Binding-site contacts:
Ligand atom C6 contacts residue LEU922 of chain 1.C at 4.3 Å (hydrophobic).
Ligand atom C4 contacts residue ASN717 of chain 1.C at 4.2 Å.
Ligand atom C1 contacts residue ASN717 of chain 1.C at 1.4 Å.
Ligand atom C5 contacts residue ASN717 of chain 1.C at 3.7 Å.
Ligand atom C8 contacts residue LEU922 of chain 1.C at 4.3 Å (hydrophobic).
Ligand atom O4 contacts residue LEU922 of chain 1.C at 4.4 Å.
Ligand atom C5 contacts residue LEU922 of chain 1.C at 4.2 Å (hydrophobic).
Ligand atom C7 contacts residue ASN717 of chain 1.C at 3.5 Å.
Ligand atom C6 contacts residue GLN926 of chain 1.C at 4.4 Å.
Ligand atom O7 contacts residue LEU922 of chain 1.C at 4.3 Å.
Ligand atom C1 contacts residue GLN1071 of chain 1.C at 4.5 Å.
Ligand atom C3 contacts residue ASN717 of chain 1.C at 3.8 Å.
Ligand atom O7 contacts residue ASN717 of chain 1.C at 3.4 Å (h-bond).
Ligand atom C2 contacts residue ASN717 of chain 1.C at 2.5 Å.
Ligand atom O6 contacts residue ASN717 of chain 1.C at 4.5 Å.
Ligand atom O5 contacts residue ASN717 of chain 1.C at 2.4 Å (h-bond).
Ligand atom N2 contacts residue ASN717 of chain 1.C at 2.9 Å (h-bond).
Ligand atom N2 contacts residue LEU922 of chain 1.C at 4.5 Å.

Sequence of chain 1.C:
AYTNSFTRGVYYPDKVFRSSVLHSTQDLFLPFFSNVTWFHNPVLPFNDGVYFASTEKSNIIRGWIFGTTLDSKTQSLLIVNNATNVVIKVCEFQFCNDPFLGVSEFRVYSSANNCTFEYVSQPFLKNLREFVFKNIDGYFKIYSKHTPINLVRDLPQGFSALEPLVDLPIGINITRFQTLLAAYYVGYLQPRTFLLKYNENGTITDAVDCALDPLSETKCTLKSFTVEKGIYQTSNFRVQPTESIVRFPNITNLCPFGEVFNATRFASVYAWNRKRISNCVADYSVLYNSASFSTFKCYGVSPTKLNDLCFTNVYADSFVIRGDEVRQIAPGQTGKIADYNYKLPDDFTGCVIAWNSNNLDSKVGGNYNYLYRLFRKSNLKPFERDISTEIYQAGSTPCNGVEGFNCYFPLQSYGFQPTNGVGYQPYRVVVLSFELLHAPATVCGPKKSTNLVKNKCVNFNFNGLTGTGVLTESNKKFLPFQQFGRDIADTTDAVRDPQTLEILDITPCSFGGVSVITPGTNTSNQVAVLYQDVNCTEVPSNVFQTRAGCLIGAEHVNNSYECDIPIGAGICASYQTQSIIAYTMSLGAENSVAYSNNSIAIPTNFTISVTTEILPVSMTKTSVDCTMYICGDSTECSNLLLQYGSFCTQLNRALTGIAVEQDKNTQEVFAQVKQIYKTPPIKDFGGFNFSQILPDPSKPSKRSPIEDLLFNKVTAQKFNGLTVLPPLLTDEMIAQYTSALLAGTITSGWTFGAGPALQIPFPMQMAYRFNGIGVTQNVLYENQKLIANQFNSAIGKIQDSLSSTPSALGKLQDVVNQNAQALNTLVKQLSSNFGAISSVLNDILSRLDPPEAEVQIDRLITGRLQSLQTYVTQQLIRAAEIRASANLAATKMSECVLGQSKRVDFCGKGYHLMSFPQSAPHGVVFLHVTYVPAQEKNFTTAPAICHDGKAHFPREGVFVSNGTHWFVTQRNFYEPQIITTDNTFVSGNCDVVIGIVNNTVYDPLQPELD

The protein below binds the small molecule below.
Small molecule (SMILES): CC(=O)N[C@H]1[C@H](O[C@H]2[C@H](O)[C@@H](NC(C)=O)CO[C@@H]2CO)O[C@H](CO)[C@@H](O)[C@@H]1O